Binding-site contacts:
Ligand atom N12 contacts residue ASP197 of chain 1.A at 2.7 Å (salt-bridge).
Ligand atom O53 contacts residue ASN32 of chain 1.A at 3.7 Å.
Ligand atom C63 contacts residue TYR278 of chain 1.A at 3.7 Å (hydrophobic).
Ligand atom N21 contacts residue TRP271 of chain 1.A at 3.9 Å.
Ligand atom C43 contacts residue TYR278 of chain 1.A at 3.6 Å (hydrophobic).
Ligand atom N12 contacts residue ASP201 of chain 1.A at 3.7 Å.
Ligand atom O63 contacts residue TRP287 of chain 1.A at 3.6 Å.
Ligand atom N33 contacts residue ASP220 of chain 1.A at 2.7 Å (salt-bridge).
Ligand atom C11 contacts residue TRP271 of chain 1.A at 3.5 Å (hydrophobic).
Ligand atom N21 contacts residue GLU235 of chain 1.A at 3.4 Å (salt-bridge).
Ligand atom C51 contacts residue GLU238 of chain 1.A at 3.5 Å.
Ligand atom O43 contacts residue ASP220 of chain 1.A at 3.5 Å (salt-bridge).
Ligand atom O11 contacts residue GLU235 of chain 1.A at 3.6 Å.
Ligand atom O63 contacts residue TRP271 of chain 1.A at 3.3 Å.
Ligand atom O51 contacts residue TRP271 of chain 1.A at 3.4 Å.
Ligand atom N12 contacts residue SER199 of chain 1.A at 2.9 Å (h-bond).
Ligand atom O23 contacts residue ASP197 of chain 1.A at 2.9 Å (salt-bridge).
Ligand atom C33 contacts residue ASP220 of chain 1.A at 3.4 Å.
Ligand atom N61 contacts residue GLU238 of chain 1.A at 2.9 Å (salt-bridge).
Ligand atom C32 contacts residue GLU235 of chain 1.A at 3.8 Å.
Ligand atom N32 contacts residue GLU239 of chain 1.A at 2.8 Å (salt-bridge).
Ligand atom C22 contacts residue GLU239 of chain 1.A at 3.4 Å.
Ligand atom N32 contacts residue GLU235 of chain 1.A at 2.8 Å (salt-bridge).
Ligand atom C33 contacts residue ASP197 of chain 1.A at 3.4 Å.
Ligand atom N32 contacts residue GLU238 of chain 1.A at 3.0 Å (salt-bridge).
Ligand atom C12 contacts residue SER199 of chain 1.A at 3.8 Å.
Ligand atom O63 contacts residue GLU274 of chain 1.A at 3.5 Å (salt-bridge).
Ligand atom C32 contacts residue GLU239 of chain 1.A at 3.5 Å.
Ligand atom C61 contacts residue GLU238 of chain 1.A at 3.4 Å.
Ligand atom C63 contacts residue TRP287 of chain 1.A at 3.9 Å (hydrophobic).
Ligand atom O43 contacts residue TYR278 of chain 1.A at 3.6 Å.
Ligand atom N33 contacts residue ASP197 of chain 1.A at 3.5 Å (salt-bridge).
Ligand atom C12 contacts residue ASP197 of chain 1.A at 3.3 Å.
Ligand atom C42 contacts residue GLU238 of chain 1.A at 3.9 Å.
Ligand atom N12 contacts residue HIS202 of chain 1.A at 3.8 Å.
Ligand atom C23 contacts residue ASP197 of chain 1.A at 3.7 Å.
Ligand atom C21 contacts residue TRP271 of chain 1.A at 3.6 Å (hydrophobic).
Ligand atom C31 contacts residue GLU235 of chain 1.A at 3.5 Å.
Ligand atom C22 contacts residue SER199 of chain 1.A at 3.7 Å.
Ligand atom O62 contacts residue ASP197 of chain 1.A at 3.4 Å (salt-bridge).

The protein below binds the small molecule below.
Small molecule (SMILES): NC[C@H]1O[C@H](O[C@H]2[C@H](O)[C@@H](O[C@H]3O[C@H](CO)[C@@H](O)[C@H](N)[C@H]3O)[C@H](N)C[C@@H]2N)[C@H](N)C[C@@H]1O

Sequence of chain 1.A:
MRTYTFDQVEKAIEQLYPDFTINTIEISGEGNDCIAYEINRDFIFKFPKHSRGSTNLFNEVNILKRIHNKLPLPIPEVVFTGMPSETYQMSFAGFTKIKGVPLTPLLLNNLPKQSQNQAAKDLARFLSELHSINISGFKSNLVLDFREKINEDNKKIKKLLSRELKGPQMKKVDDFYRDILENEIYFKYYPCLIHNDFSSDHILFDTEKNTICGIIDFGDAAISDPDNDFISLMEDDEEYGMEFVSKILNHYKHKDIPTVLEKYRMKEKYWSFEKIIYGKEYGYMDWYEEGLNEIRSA